Sequence of chain 1.A:
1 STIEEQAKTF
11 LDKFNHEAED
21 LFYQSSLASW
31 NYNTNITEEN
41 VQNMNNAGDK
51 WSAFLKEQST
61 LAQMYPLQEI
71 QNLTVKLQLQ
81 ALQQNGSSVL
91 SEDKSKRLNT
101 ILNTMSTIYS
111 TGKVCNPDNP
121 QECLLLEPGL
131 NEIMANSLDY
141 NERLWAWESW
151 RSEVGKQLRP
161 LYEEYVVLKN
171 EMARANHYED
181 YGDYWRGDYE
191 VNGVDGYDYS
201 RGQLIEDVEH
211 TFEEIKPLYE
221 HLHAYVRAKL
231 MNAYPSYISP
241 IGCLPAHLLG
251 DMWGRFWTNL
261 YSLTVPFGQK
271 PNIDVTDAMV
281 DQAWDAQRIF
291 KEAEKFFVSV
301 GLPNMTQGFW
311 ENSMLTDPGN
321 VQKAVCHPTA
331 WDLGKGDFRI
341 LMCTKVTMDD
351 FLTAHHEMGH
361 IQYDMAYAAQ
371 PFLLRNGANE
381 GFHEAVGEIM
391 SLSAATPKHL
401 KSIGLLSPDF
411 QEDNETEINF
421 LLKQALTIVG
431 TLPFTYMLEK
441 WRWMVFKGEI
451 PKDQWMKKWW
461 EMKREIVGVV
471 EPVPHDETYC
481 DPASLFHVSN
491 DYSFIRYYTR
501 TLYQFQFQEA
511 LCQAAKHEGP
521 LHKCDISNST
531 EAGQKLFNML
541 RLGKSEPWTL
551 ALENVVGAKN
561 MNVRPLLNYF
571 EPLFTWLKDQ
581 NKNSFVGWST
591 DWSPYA

The small molecule below binds the protein below.
Small molecule (SMILES): CC(=O)N[C@@H]1[C@@H](O)[C@H](O)[C@@H](CO)O[C@H]1O

Binding-site contacts:
Ligand atom C3 contacts residue ASN304 of chain 1.A at 3.8 Å.
Ligand atom C1 contacts residue ASN304 of chain 1.A at 1.4 Å.
Ligand atom C8 contacts residue VAL298 of chain 1.A at 4.1 Å (hydrophobic).
Ligand atom O7 contacts residue ASN304 of chain 1.A at 2.8 Å (h-bond).
Ligand atom N2 contacts residue VAL298 of chain 1.A at 4.0 Å.
Ligand atom O5 contacts residue ASN304 of chain 1.A at 2.4 Å (h-bond).
Ligand atom C7 contacts residue ASN304 of chain 1.A at 3.0 Å.
Ligand atom C5 contacts residue ASN304 of chain 1.A at 3.7 Å.
Ligand atom N2 contacts residue ASN304 of chain 1.A at 2.9 Å (h-bond).
Ligand atom C4 contacts residue ASN304 of chain 1.A at 4.2 Å.
Ligand atom C8 contacts residue ASN304 of chain 1.A at 4.3 Å.
Ligand atom C2 contacts residue ASN304 of chain 1.A at 2.4 Å.